Binding-site contacts:
Ligand atom C2 contacts residue GLN324 of chain 3.D at 4.5 Å.
Ligand atom C2 contacts residue ARG427 of chain 3.D at 4.4 Å.
Ligand atom O5 contacts residue ASN323 of chain 3.D at 2.4 Å (h-bond).
Ligand atom O7 contacts residue GLN324 of chain 3.D at 4.5 Å.
Ligand atom O5 contacts residue PHE353 of chain 3.D at 4.5 Å.
Ligand atom C8 contacts residue ASN323 of chain 3.D at 3.7 Å.
Ligand atom C5 contacts residue ASN323 of chain 3.D at 3.7 Å.
Ligand atom C7 contacts residue ARG427 of chain 3.D at 3.4 Å.
Ligand atom C2 contacts residue ASN323 of chain 3.D at 2.5 Å.
Ligand atom C6 contacts residue ASN323 of chain 3.D at 3.9 Å.
Ligand atom C6 contacts residue PHE353 of chain 3.D at 3.5 Å (hydrophobic).
Ligand atom O7 contacts residue ARG427 of chain 3.D at 3.3 Å (salt-bridge).
Ligand atom C4 contacts residue ASN323 of chain 3.D at 4.3 Å.
Ligand atom C7 contacts residue ASN323 of chain 3.D at 3.5 Å.
Ligand atom N2 contacts residue ARG427 of chain 3.D at 3.6 Å (salt-bridge).
Ligand atom C1 contacts residue ASN323 of chain 3.D at 1.5 Å.
Ligand atom C1 contacts residue ARG427 of chain 3.D at 4.1 Å.
Ligand atom O6 contacts residue PHE353 of chain 3.D at 3.9 Å.
Ligand atom O7 contacts residue ASN323 of chain 3.D at 4.3 Å.
Ligand atom C8 contacts residue ARG427 of chain 3.D at 4.0 Å.
Ligand atom C3 contacts residue ASN323 of chain 3.D at 3.8 Å.
Ligand atom N2 contacts residue GLN324 of chain 3.D at 3.8 Å.
Ligand atom N2 contacts residue ASN323 of chain 3.D at 2.9 Å (h-bond).

Sequence of chain 3.D:
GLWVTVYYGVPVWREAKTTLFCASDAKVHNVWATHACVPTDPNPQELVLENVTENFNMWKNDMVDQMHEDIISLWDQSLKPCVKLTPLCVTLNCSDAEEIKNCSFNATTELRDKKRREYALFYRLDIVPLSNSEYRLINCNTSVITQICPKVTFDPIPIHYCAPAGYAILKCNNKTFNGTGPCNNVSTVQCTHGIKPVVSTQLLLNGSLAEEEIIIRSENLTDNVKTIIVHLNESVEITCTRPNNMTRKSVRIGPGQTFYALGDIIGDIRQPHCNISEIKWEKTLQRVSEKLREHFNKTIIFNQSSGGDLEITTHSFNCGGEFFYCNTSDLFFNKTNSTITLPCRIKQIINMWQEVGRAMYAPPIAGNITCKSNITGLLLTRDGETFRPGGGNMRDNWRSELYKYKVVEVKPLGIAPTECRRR

A small-molecule ligand and the protein it binds are described below.
Small molecule (SMILES): CC(=O)N[C@@H]1[C@@H](O)[C@H](O)[C@@H](CO)O[C@H]1O